Sequence of chain 1.A:
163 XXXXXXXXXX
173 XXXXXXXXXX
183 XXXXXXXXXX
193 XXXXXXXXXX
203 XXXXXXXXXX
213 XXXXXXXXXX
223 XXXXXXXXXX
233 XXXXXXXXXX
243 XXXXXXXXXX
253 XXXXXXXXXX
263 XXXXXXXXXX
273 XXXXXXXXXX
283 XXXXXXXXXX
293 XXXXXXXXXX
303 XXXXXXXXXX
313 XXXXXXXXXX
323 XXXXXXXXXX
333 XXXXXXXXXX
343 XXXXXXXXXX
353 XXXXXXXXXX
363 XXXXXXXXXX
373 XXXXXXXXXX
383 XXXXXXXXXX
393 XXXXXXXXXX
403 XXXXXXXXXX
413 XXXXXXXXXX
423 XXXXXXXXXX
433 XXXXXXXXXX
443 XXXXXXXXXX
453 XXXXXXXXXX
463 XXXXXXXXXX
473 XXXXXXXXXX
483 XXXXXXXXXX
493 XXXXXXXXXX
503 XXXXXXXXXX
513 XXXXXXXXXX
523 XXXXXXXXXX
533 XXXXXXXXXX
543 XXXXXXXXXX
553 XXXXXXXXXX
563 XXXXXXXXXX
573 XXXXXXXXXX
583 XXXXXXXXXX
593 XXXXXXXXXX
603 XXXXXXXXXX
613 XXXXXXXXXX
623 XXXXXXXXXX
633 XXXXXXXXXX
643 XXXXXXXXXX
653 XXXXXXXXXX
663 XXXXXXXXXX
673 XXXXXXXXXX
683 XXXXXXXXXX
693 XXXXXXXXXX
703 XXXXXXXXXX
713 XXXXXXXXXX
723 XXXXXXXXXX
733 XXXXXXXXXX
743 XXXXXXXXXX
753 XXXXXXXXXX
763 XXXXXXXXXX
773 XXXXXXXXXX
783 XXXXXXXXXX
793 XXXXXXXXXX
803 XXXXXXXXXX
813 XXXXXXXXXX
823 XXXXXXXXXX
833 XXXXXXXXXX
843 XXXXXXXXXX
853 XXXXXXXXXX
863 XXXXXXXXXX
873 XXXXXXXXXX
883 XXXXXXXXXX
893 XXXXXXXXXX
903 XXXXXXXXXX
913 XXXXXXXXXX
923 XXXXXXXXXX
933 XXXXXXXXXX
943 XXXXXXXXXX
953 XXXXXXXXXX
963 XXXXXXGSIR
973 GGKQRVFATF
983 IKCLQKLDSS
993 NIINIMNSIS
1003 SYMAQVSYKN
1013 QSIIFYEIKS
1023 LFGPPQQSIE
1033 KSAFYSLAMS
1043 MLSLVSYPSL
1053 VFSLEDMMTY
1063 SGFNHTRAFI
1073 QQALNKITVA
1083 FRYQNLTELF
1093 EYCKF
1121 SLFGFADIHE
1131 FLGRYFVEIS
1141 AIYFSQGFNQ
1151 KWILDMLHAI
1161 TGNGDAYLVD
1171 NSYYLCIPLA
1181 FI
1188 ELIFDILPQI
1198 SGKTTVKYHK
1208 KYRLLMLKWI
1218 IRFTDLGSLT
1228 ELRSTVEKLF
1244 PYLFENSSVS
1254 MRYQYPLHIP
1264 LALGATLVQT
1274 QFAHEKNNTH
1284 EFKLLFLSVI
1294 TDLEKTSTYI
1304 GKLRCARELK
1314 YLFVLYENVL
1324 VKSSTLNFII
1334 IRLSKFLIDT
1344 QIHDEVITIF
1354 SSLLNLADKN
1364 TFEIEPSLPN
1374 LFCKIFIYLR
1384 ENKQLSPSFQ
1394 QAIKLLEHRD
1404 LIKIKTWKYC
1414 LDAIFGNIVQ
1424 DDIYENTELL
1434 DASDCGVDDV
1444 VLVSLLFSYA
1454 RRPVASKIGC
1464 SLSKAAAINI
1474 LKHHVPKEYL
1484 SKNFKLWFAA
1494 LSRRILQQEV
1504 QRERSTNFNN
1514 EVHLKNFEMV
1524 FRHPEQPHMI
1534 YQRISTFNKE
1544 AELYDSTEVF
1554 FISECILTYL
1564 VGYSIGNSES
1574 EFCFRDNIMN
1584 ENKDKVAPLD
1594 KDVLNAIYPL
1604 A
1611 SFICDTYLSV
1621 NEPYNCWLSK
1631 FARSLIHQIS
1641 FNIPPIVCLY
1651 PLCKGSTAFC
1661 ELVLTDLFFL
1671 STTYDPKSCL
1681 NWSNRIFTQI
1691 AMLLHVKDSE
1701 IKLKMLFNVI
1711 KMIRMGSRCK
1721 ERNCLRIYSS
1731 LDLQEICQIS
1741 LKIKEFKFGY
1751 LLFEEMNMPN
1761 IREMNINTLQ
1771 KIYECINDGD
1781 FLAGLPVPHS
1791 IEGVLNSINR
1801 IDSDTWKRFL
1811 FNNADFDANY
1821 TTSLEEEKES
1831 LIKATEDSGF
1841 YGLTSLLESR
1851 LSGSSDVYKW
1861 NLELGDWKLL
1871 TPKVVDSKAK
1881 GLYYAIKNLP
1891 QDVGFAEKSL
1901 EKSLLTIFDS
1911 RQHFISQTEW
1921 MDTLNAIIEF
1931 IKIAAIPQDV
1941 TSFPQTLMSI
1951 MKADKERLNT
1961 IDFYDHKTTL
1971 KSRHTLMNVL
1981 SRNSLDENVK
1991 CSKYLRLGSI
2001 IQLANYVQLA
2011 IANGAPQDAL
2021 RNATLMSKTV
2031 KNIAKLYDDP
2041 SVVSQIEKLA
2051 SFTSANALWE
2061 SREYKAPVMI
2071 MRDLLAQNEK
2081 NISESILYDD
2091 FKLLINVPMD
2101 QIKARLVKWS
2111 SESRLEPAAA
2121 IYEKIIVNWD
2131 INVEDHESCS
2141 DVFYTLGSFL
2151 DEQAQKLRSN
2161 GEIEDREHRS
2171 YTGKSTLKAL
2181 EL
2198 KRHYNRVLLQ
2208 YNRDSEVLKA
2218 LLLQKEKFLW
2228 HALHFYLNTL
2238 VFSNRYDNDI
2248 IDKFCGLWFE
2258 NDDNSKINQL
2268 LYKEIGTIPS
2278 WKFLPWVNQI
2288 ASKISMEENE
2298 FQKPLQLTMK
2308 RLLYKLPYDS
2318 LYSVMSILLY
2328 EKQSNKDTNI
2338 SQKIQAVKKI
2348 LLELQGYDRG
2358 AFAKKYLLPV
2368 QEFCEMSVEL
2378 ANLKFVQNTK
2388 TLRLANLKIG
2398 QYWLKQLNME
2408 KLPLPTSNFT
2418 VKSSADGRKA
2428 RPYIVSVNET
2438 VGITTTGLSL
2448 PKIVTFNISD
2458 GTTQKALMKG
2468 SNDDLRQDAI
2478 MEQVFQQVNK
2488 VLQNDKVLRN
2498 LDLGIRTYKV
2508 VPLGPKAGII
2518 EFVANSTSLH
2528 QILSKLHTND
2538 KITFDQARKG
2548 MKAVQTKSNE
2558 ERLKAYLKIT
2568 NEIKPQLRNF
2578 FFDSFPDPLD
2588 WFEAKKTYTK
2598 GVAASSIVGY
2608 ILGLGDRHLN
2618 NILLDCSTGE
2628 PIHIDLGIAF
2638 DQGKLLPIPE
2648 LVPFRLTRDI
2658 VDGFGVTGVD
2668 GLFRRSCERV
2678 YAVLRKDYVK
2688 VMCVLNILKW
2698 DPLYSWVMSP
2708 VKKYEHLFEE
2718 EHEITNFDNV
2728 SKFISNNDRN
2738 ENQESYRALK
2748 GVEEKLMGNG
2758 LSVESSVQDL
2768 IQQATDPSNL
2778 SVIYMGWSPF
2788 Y

Binding-site contacts:
Ligand atom N6 contacts residue TYR2505 of chain 1.A at 4.0 Å.
Ligand atom PA contacts residue LYS2466 of chain 1.A at 3.8 Å.
Ligand atom PB contacts residue LEU2445 of chain 1.A at 3.9 Å.
Ligand atom C4' contacts residue THR2443 of chain 1.A at 3.8 Å.
Ligand atom O4' contacts residue THR2441 of chain 1.A at 3.9 Å.
Ligand atom O1A contacts residue ASP2632 of chain 1.A at 3.4 Å (salt-bridge).
Ligand atom C2 contacts residue SER2523 of chain 1.A at 3.6 Å.
Ligand atom O2B contacts residue LEU2445 of chain 1.A at 3.3 Å.
Ligand atom N6 contacts residue ILE2517 of chain 1.A at 3.4 Å.
Ligand atom O1G contacts residue HIS2615 of chain 1.A at 2.8 Å (h-bond).
Ligand atom PG contacts residue HIS2615 of chain 1.A at 4.0 Å.
Ligand atom C5' contacts residue THR2443 of chain 1.A at 3.8 Å.
Ligand atom N1 contacts residue VAL2520 of chain 1.A at 3.8 Å.
Ligand atom O1G contacts residue ASN2618 of chain 1.A at 3.5 Å (h-bond).
Ligand atom O2' contacts residue SER2525 of chain 1.A at 3.2 Å.
Ligand atom O2G contacts residue MG1 of chain 1.D at 2.1 Å.
Ligand atom O1A contacts residue ASN2618 of chain 1.A at 4.0 Å.
Ligand atom N3B contacts residue MG1 of chain 1.D at 3.0 Å.
Ligand atom O1G contacts residue ASN2617 of chain 1.A at 3.3 Å.
Ligand atom O5' contacts residue MG1 of chain 1.D at 3.5 Å.
Ligand atom O1B contacts residue LEU2445 of chain 1.A at 3.3 Å.
Ligand atom O1A contacts residue MG1 of chain 1.D at 2.1 Å.
Ligand atom O2B contacts residue THR2443 of chain 1.A at 2.5 Å (h-bond).
Ligand atom C6 contacts residue GLU2518 of chain 1.A at 3.4 Å.
Ligand atom N3 contacts residue LEU2620 of chain 1.A at 3.9 Å.
Ligand atom N1 contacts residue GLU2518 of chain 1.A at 3.6 Å.
Ligand atom C3' contacts residue ASN2617 of chain 1.A at 3.5 Å.
Ligand atom PA contacts residue MG1 of chain 1.D at 3.3 Å.
Ligand atom N1 contacts residue PHE2519 of chain 1.A at 3.8 Å.
Ligand atom O2A contacts residue LYS2466 of chain 1.A at 2.4 Å (salt-bridge).
Ligand atom N3 contacts residue PHE2519 of chain 1.A at 3.6 Å.
Ligand atom O3G contacts residue MG1 of chain 1.D at 4.0 Å.
Ligand atom O2B contacts residue SER2446 of chain 1.A at 4.0 Å.
Ligand atom O1G contacts residue MG1 of chain 1.D at 2.2 Å.
Ligand atom O3' contacts residue ASN2617 of chain 1.A at 3.0 Å (h-bond).
Ligand atom PG contacts residue MG1 of chain 1.D at 2.5 Å.
Ligand atom N6 contacts residue GLU2518 of chain 1.A at 2.5 Å (salt-bridge).
Ligand atom PB contacts residue THR2443 of chain 1.A at 3.8 Å.
Ligand atom C2 contacts residue PHE2519 of chain 1.A at 3.4 Å (hydrophobic).
Ligand atom C2 contacts residue LEU2620 of chain 1.A at 4.0 Å (hydrophobic).

This small molecule binds to this protein.
Small molecule (SMILES): Nc1ncnc2c1ncn2[C@@H]1O[C@H](CO[P](=O)(O)O[P](=O)(O)NP(=O)(O)O)[C@@H](O)[C@H]1O